Binding-site contacts:
Ligand atom C1' contacts residue PRO628 of chain 1.A at 3.9 Å (hydrophobic).
Ligand atom N7 contacts residue SER629 of chain 1.A at 3.1 Å (h-bond).
Ligand atom C1' contacts residue HIS627 of chain 1.A at 4.3 Å.
Ligand atom C2 contacts residue PRO628 of chain 1.A at 3.5 Å (hydrophobic).
Ligand atom C3' contacts residue HIS627 of chain 1.A at 4.3 Å.
Ligand atom N1 contacts residue PRO628 of chain 1.A at 3.2 Å (h-bond).
Ligand atom C2 contacts residue PRO412 of chain 1.A at 4.3 Å (hydrophobic).
Ligand atom C4 contacts residue PRO412 of chain 1.A at 4.1 Å (hydrophobic).
Ligand atom N7 contacts residue PRO628 of chain 1.A at 3.3 Å (h-bond).
Ligand atom C6 contacts residue PRO628 of chain 1.A at 2.8 Å (hydrophobic).
Ligand atom N9 contacts residue PRO628 of chain 1.A at 3.7 Å.
Ligand atom C5 contacts residue PRO628 of chain 1.A at 2.7 Å (hydrophobic).
Ligand atom C6 contacts residue SER629 of chain 1.A at 3.5 Å.
Ligand atom N6 contacts residue PRO628 of chain 1.A at 3.4 Å (h-bond).
Ligand atom C2 contacts residue GLY636 of chain 1.A at 3.2 Å.
Ligand atom N1 contacts residue VAL411 of chain 1.A at 4.3 Å.
Ligand atom C8 contacts residue PRO628 of chain 1.A at 3.8 Å (hydrophobic).
Ligand atom N7 contacts residue HIS627 of chain 1.A at 4.1 Å.
Ligand atom C6 contacts residue PRO412 of chain 1.A at 4.3 Å (hydrophobic).
Ligand atom N9 contacts residue HIS627 of chain 1.A at 4.3 Å.
Ligand atom O3' contacts residue PRO628 of chain 1.A at 4.1 Å.
Ligand atom N7 contacts residue ASN606 of chain 1.A at 4.2 Å.
Ligand atom N3 contacts residue PRO412 of chain 1.A at 4.3 Å.
Ligand atom C4 contacts residue PRO628 of chain 1.A at 3.0 Å (hydrophobic).
Ligand atom C8 contacts residue HIS627 of chain 1.A at 3.5 Å.
Ligand atom N9 contacts residue PRO412 of chain 1.A at 4.2 Å.
Ligand atom N3 contacts residue PRO628 of chain 1.A at 3.5 Å (h-bond).
Ligand atom C8 contacts residue PRO412 of chain 1.A at 4.3 Å (hydrophobic).
Ligand atom C5 contacts residue PRO412 of chain 1.A at 4.2 Å (hydrophobic).
Ligand atom N6 contacts residue SER629 of chain 1.A at 3.0 Å (h-bond).
Ligand atom C6 contacts residue GLY636 of chain 1.A at 3.6 Å.
Ligand atom N6 contacts residue GLY636 of chain 1.A at 3.2 Å (h-bond).
Ligand atom N6 contacts residue GLY634 of chain 1.A at 3.8 Å.
Ligand atom C2' contacts residue HIS627 of chain 1.A at 3.2 Å.
Ligand atom C2' contacts residue PRO628 of chain 1.A at 3.6 Å (hydrophobic).
Ligand atom C5 contacts residue SER629 of chain 1.A at 3.5 Å.
Ligand atom N6 contacts residue PHE635 of chain 1.A at 3.7 Å.
Ligand atom N1 contacts residue GLY636 of chain 1.A at 2.9 Å (h-bond).
Ligand atom N7 contacts residue PRO412 of chain 1.A at 4.3 Å.
Ligand atom C8 contacts residue SER629 of chain 1.A at 4.2 Å.

The small molecule below binds the protein below.
Small molecule (SMILES): Nc1ncnc2c1ncn2[C@H]1C[C@H](O)[C@@H](COP(=O)(O)O)O1

Sequence of chain 1.A:
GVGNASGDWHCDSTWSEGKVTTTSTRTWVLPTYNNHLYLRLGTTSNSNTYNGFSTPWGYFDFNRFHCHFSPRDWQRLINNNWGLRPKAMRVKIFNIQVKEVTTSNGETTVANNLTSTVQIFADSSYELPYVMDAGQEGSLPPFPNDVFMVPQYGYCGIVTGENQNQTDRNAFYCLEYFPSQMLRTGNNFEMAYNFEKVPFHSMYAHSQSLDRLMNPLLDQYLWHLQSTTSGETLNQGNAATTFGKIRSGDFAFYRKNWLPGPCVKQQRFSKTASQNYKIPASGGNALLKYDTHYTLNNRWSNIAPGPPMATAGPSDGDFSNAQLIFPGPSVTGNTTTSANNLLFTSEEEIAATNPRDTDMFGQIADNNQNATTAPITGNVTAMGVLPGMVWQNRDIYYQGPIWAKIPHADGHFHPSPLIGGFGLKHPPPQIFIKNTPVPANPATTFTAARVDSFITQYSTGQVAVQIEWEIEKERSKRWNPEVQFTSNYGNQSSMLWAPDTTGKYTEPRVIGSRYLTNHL